Binding-site contacts:
Ligand atom C1 contacts residue CSO79 of chain 1.B at 4.1 Å.
Ligand atom C2 contacts residue NI1 of chain 1.I at 4.1 Å.
Ligand atom C1 contacts residue NI1 of chain 1.I at 3.9 Å.
Ligand atom N1 contacts residue VAL530 of chain 1.B at 3.8 Å.
Ligand atom C3 contacts residue VAL530 of chain 1.B at 3.5 Å (hydrophobic).
Ligand atom N1 contacts residue ARG509 of chain 1.B at 3.8 Å.
Ligand atom C3 contacts residue VAL82 of chain 1.B at 3.8 Å (hydrophobic).
Ligand atom C1 contacts residue PRO531 of chain 1.B at 3.8 Å (hydrophobic).
Ligand atom C3 contacts residue CSO79 of chain 1.B at 3.1 Å.
Ligand atom N2 contacts residue PRO508 of chain 1.B at 3.3 Å.
Ligand atom C2 contacts residue ALA507 of chain 1.B at 3.6 Å (hydrophobic).
Ligand atom C1 contacts residue CYS576 of chain 1.B at 3.9 Å (hydrophobic).
Ligand atom C1 contacts residue CYS579 of chain 1.B at 3.0 Å (hydrophobic).
Ligand atom C3 contacts residue PRO531 of chain 1.B at 3.8 Å (hydrophobic).
Ligand atom N1 contacts residue CYS579 of chain 1.B at 3.4 Å.
Ligand atom FE contacts residue NI1 of chain 1.I at 2.9 Å.
Ligand atom O3 contacts residue CSO79 of chain 1.B at 4.0 Å.
Ligand atom C1 contacts residue THR532 of chain 1.B at 3.9 Å.
Ligand atom N1 contacts residue PRO531 of chain 1.B at 3.6 Å.
Ligand atom FE contacts residue CSO79 of chain 1.B at 2.3 Å.
Ligand atom O3 contacts residue HIS83 of chain 1.B at 3.3 Å (h-bond).
Ligand atom O3 contacts residue VAL82 of chain 1.B at 3.6 Å.
Ligand atom C2 contacts residue ARG509 of chain 1.B at 3.4 Å.
Ligand atom N2 contacts residue CSO79 of chain 1.B at 3.5 Å.
Ligand atom C3 contacts residue CYS579 of chain 1.B at 3.1 Å (hydrophobic).
Ligand atom O3 contacts residue VAL530 of chain 1.B at 3.3 Å.
Ligand atom N1 contacts residue THR532 of chain 1.B at 2.9 Å (h-bond).
Ligand atom C1 contacts residue VAL530 of chain 1.B at 3.7 Å (hydrophobic).
Ligand atom O3 contacts residue ALA507 of chain 1.B at 3.5 Å.
Ligand atom FE contacts residue CYS579 of chain 1.B at 2.3 Å.
Ligand atom N1 contacts residue CYS576 of chain 1.B at 4.0 Å.
Ligand atom C1 contacts residue ARG509 of chain 1.B at 3.7 Å.
Ligand atom C3 contacts residue ALA507 of chain 1.B at 3.8 Å (hydrophobic).
Ligand atom O3 contacts residue LEU512 of chain 1.B at 3.6 Å.
Ligand atom C2 contacts residue CSO79 of chain 1.B at 3.1 Å.
Ligand atom N2 contacts residue ARG509 of chain 1.B at 2.9 Å (salt-bridge).
Ligand atom O3 contacts residue CYS579 of chain 1.B at 3.9 Å.
Ligand atom N2 contacts residue ALA507 of chain 1.B at 3.3 Å.
Ligand atom O3 contacts residue PRO531 of chain 1.B at 3.5 Å.
Ligand atom C3 contacts residue HIS83 of chain 1.B at 3.4 Å.

Sequence of chain 1.B:
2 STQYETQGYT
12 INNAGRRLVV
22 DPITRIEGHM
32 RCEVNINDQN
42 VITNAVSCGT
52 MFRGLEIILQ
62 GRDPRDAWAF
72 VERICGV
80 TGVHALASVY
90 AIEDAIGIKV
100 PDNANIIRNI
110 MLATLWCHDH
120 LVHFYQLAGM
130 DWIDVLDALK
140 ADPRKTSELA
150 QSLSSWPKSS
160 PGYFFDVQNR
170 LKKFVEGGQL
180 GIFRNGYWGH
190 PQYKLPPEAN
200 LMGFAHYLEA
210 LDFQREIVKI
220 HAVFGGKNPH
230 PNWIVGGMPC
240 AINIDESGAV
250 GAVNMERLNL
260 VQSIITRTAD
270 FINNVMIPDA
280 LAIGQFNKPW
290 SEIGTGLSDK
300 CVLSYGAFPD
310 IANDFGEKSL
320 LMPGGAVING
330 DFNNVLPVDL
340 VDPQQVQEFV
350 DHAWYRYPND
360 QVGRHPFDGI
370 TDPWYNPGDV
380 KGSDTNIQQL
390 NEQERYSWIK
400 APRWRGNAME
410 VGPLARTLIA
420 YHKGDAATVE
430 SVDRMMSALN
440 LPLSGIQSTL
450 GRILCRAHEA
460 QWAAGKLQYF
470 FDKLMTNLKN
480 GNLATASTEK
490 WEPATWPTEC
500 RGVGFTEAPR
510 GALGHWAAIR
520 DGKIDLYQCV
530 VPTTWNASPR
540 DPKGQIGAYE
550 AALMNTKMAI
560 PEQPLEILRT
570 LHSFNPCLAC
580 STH

This small molecule binds to this protein.
Small molecule (SMILES): N#C[Fe](=C=O)C#N